Sequence of chain 1.C:
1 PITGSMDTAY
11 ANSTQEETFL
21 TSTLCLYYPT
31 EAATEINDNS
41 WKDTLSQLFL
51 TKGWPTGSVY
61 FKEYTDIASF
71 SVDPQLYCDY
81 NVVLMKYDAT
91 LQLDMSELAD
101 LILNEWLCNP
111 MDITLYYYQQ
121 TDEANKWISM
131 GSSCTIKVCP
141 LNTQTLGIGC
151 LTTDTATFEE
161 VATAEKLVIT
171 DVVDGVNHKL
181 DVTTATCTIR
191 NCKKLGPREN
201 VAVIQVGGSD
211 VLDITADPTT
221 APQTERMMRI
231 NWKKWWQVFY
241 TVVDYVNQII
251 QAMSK

Binding-site contacts:
Ligand atom O7 contacts residue ASN12 of chain 1.C at 3.7 Å.
Ligand atom C1 contacts residue ASN12 of chain 1.C at 2.2 Å.
Ligand atom C5 contacts residue ASN12 of chain 1.C at 4.1 Å.
Ligand atom C2 contacts residue ASN12 of chain 1.C at 3.2 Å.
Ligand atom C7 contacts residue ASN12 of chain 1.C at 3.9 Å.
Ligand atom O5 contacts residue ASN12 of chain 1.C at 2.7 Å (h-bond).
Ligand atom N2 contacts residue ASN12 of chain 1.C at 3.8 Å.

A small-molecule ligand and the protein it binds are described below.
Small molecule (SMILES): CC(=O)N[C@H]1[C@H](O[C@H]2[C@H](O)[C@@H](NC(C)=O)CO[C@@H]2CO)O[C@H](CO)[C@@H](O)[C@@H]1O